Sequence of chain 1.B:
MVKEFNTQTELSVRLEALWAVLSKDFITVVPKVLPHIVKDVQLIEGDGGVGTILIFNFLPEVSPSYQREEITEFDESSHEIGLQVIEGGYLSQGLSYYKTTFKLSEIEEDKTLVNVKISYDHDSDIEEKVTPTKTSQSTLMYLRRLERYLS

Binding-site contacts:
Ligand atom C2 contacts residue PHE102 of chain 1.B at 3.9 Å (hydrophobic).
Ligand atom C8 contacts residue THR100 of chain 1.B at 3.7 Å.
Ligand atom C15 contacts residue LEU83 of chain 1.B at 4.0 Å (hydrophobic).
Ligand atom O16 contacts residue LEU22 of chain 1.B at 2.6 Å (h-bond).
Ligand atom C12 contacts residue TYR142 of chain 1.B at 3.9 Å (hydrophobic).
Ligand atom N9 contacts residue ZEA1 of chain 1.L at 3.4 Å.
Ligand atom C11 contacts residue GLU69 of chain 1.B at 3.6 Å.
Ligand atom N3 contacts residue THR139 of chain 1.B at 2.8 Å (h-bond).
Ligand atom C14 contacts residue LEU22 of chain 1.B at 3.2 Å (hydrophobic).
Ligand atom N3 contacts residue ZEA1 of chain 1.L at 3.6 Å.
Ligand atom N1 contacts residue TYR142 of chain 1.B at 3.8 Å.
Ligand atom C2 contacts residue TYR142 of chain 1.B at 3.8 Å (hydrophobic).
Ligand atom N7 contacts residue THR100 of chain 1.B at 3.6 Å.
Ligand atom C8 contacts residue GLU69 of chain 1.B at 3.4 Å.
Ligand atom N9 contacts residue GLU69 of chain 1.B at 2.6 Å (salt-bridge).
Ligand atom C4 contacts residue THR100 of chain 1.B at 4.0 Å.
Ligand atom O16 contacts residue PHE26 of chain 1.B at 4.0 Å.
Ligand atom C6 contacts residue GLU69 of chain 1.B at 3.8 Å.
Ligand atom O16 contacts residue TYR142 of chain 1.B at 2.6 Å (h-bond).
Ligand atom N10 contacts residue GLU69 of chain 1.B at 2.8 Å (salt-bridge).
Ligand atom N7 contacts residue TYR90 of chain 1.B at 4.0 Å.
Ligand atom C13 contacts residue LEU83 of chain 1.B at 3.9 Å (hydrophobic).
Ligand atom C5 contacts residue GLU69 of chain 1.B at 3.6 Å.
Ligand atom C8 contacts residue ZEA1 of chain 1.L at 3.7 Å.
Ligand atom C14 contacts residue TYR142 of chain 1.B at 3.8 Å (hydrophobic).
Ligand atom C5 contacts residue ZEA1 of chain 1.L at 3.2 Å.
Ligand atom C2 contacts residue THR139 of chain 1.B at 3.7 Å.
Ligand atom N9 contacts residue GLN67 of chain 1.B at 3.7 Å.
Ligand atom C4 contacts residue ZEA1 of chain 1.L at 3.4 Å.
Ligand atom N7 contacts residue TYR98 of chain 1.B at 4.0 Å.
Ligand atom N10 contacts residue ZEA1 of chain 1.L at 3.6 Å.
Ligand atom C8 contacts residue TYR90 of chain 1.B at 4.0 Å (hydrophobic).
Ligand atom C6 contacts residue ZEA1 of chain 1.L at 3.6 Å.
Ligand atom N7 contacts residue THR139 of chain 1.B at 3.5 Å (h-bond).
Ligand atom C8 contacts residue GLN67 of chain 1.B at 3.7 Å.
Ligand atom C8 contacts residue TYR98 of chain 1.B at 3.8 Å (hydrophobic).
Ligand atom C11 contacts residue PHE56 of chain 1.B at 3.7 Å (hydrophobic).
Ligand atom C4 contacts residue THR139 of chain 1.B at 3.5 Å.
Ligand atom N7 contacts residue ZEA1 of chain 1.L at 3.6 Å.
Ligand atom C15 contacts residue PHE26 of chain 1.B at 3.7 Å (hydrophobic).

A protein and the small-molecule ligand that binds it are described below.
Small molecule (SMILES): C/C(=C\CNc1ncnc2[nH]cnc12)CO